Binding-site contacts:
Ligand atom C4 contacts residue SQ01 of chain 1.K at 3.6 Å.
Ligand atom O4 contacts residue ARG228 of chain 1.A at 3.6 Å (salt-bridge).
Ligand atom C6 contacts residue ALA207 of chain 1.A at 3.5 Å (hydrophobic).
Ligand atom O6 contacts residue LEU99 of chain 1.A at 3.2 Å (h-bond).
Ligand atom C2 contacts residue LEU99 of chain 1.A at 3.5 Å (hydrophobic).
Ligand atom C5 contacts residue GLY98 of chain 1.A at 3.9 Å.
Ligand atom O2 contacts residue GLY98 of chain 1.A at 3.2 Å.
Ligand atom C5 contacts residue ASP208 of chain 1.A at 3.8 Å.
Ligand atom O3 contacts residue ARG228 of chain 1.A at 3.3 Å (salt-bridge).
Ligand atom O6 contacts residue ASP208 of chain 1.A at 2.6 Å (salt-bridge).
Ligand atom O4 contacts residue ASP208 of chain 1.A at 2.5 Å (salt-bridge).
Ligand atom O6 contacts residue TYR100 of chain 1.A at 4.0 Å.
Ligand atom O3 contacts residue GLY227 of chain 1.A at 3.8 Å.
Ligand atom C4 contacts residue ASN14 of chain 1.A at 4.0 Å.
Ligand atom C6 contacts residue LEU99 of chain 1.A at 2.5 Å (hydrophobic).
Ligand atom C4 contacts residue ASP208 of chain 1.A at 3.3 Å.
Ligand atom C6 contacts residue GLY98 of chain 1.A at 3.2 Å.
Ligand atom O2 contacts residue LEU99 of chain 1.A at 3.0 Å (h-bond).
Ligand atom C5 contacts residue SQ01 of chain 1.K at 3.2 Å.
Ligand atom C4 contacts residue LEU99 of chain 1.A at 3.7 Å (hydrophobic).
Ligand atom C5 contacts residue LEU99 of chain 1.A at 2.9 Å (hydrophobic).
Ligand atom C5 contacts residue TYR12 of chain 1.A at 3.7 Å (hydrophobic).
Ligand atom O5 contacts residue SQ01 of chain 1.K at 2.3 Å (h-bond).
Ligand atom O4 contacts residue GLY227 of chain 1.A at 4.0 Å.
Ligand atom C2 contacts residue SQ01 of chain 1.K at 2.3 Å.
Ligand atom O6 contacts residue THR97 of chain 1.A at 3.7 Å.
Ligand atom C4 contacts residue GLY227 of chain 1.A at 4.0 Å.
Ligand atom O2 contacts residue SQ01 of chain 1.K at 3.6 Å (h-bond).
Ligand atom C1 contacts residue SQ01 of chain 1.K at 1.4 Å.
Ligand atom O5 contacts residue LEU99 of chain 1.A at 2.3 Å (h-bond).
Ligand atom O5 contacts residue TYR100 of chain 1.A at 3.9 Å.
Ligand atom O6 contacts residue ALA207 of chain 1.A at 3.2 Å.
Ligand atom O5 contacts residue GLY98 of chain 1.A at 3.6 Å.
Ligand atom O4 contacts residue TYR12 of chain 1.A at 3.4 Å.
Ligand atom C6 contacts residue TYR100 of chain 1.A at 3.1 Å (hydrophobic).
Ligand atom C6 contacts residue ASP208 of chain 1.A at 3.5 Å.
Ligand atom O4 contacts residue ASN14 of chain 1.A at 3.0 Å (h-bond).
Ligand atom C3 contacts residue SQ01 of chain 1.K at 2.9 Å.
Ligand atom C1 contacts residue LEU99 of chain 1.A at 3.0 Å (hydrophobic).
Ligand atom O6 contacts residue GLY98 of chain 1.A at 2.8 Å (h-bond).

Sequence of chain 1.A:
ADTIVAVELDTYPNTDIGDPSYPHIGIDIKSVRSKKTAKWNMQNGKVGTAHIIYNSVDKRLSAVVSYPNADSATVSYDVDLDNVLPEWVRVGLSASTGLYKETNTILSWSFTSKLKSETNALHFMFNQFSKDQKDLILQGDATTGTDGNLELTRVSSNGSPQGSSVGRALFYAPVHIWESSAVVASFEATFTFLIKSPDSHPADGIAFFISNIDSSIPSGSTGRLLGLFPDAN

A protein and the small-molecule ligand that binds it are described below.
Small molecule (SMILES): OC[C@H]1O[C@H](O)[C@@H](O)[C@@H](O)[C@@H]1O